Sequence of chain 1.B:
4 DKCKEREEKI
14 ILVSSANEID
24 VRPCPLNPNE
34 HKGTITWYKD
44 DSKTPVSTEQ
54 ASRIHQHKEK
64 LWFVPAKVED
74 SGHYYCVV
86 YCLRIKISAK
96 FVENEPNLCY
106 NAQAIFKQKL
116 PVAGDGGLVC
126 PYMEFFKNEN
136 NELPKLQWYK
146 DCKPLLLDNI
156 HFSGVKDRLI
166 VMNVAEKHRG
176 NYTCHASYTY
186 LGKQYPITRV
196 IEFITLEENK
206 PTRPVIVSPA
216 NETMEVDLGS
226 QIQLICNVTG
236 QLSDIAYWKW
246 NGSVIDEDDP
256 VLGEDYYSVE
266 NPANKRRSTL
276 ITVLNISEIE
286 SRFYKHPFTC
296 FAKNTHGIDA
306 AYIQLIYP

A small-molecule ligand and the protein it binds are described below.
Small molecule (SMILES): CC(=O)N[C@@H]1[C@@H](O)[C@H](O)[C@@H](CO)O[C@H]1O

Binding-site contacts:
Ligand atom O5 contacts residue VAL212 of chain 1.B at 3.7 Å.
Ligand atom O7 contacts residue ASN232 of chain 1.B at 3.0 Å (h-bond).
Ligand atom O7 contacts residue ILE230 of chain 1.B at 4.3 Å.
Ligand atom C6 contacts residue VAL212 of chain 1.B at 3.9 Å (hydrophobic).
Ligand atom C2 contacts residue ASN232 of chain 1.B at 2.5 Å.
Ligand atom C8 contacts residue ASN232 of chain 1.B at 4.5 Å.
Ligand atom C1 contacts residue ILE276 of chain 1.B at 4.5 Å (hydrophobic).
Ligand atom C7 contacts residue ILE276 of chain 1.B at 4.1 Å (hydrophobic).
Ligand atom C1 contacts residue ASN232 of chain 1.B at 1.4 Å.
Ligand atom C3 contacts residue ASN232 of chain 1.B at 3.8 Å.
Ligand atom O5 contacts residue ASN232 of chain 1.B at 2.3 Å (h-bond).
Ligand atom C4 contacts residue ASN232 of chain 1.B at 4.4 Å.
Ligand atom N2 contacts residue ILE276 of chain 1.B at 4.3 Å.
Ligand atom C7 contacts residue ASN232 of chain 1.B at 3.2 Å.
Ligand atom C8 contacts residue ILE276 of chain 1.B at 4.1 Å (hydrophobic).
Ligand atom N2 contacts residue ASN232 of chain 1.B at 3.0 Å (h-bond).
Ligand atom C5 contacts residue ASN232 of chain 1.B at 3.7 Å.